A protein and the small-molecule ligand that binds it are described below.
Small molecule (SMILES): CC(=O)N[C@H]1[C@H](O[C@H]2[C@H](O)[C@@H](NC(C)=O)CO[C@@H]2CO)O[C@H](CO)[C@@H](O[C@@H]2O[C@H](CO)[C@@H](O)[C@H](O)[C@@H]2O)[C@@H]1O

Sequence of chain 1.E:
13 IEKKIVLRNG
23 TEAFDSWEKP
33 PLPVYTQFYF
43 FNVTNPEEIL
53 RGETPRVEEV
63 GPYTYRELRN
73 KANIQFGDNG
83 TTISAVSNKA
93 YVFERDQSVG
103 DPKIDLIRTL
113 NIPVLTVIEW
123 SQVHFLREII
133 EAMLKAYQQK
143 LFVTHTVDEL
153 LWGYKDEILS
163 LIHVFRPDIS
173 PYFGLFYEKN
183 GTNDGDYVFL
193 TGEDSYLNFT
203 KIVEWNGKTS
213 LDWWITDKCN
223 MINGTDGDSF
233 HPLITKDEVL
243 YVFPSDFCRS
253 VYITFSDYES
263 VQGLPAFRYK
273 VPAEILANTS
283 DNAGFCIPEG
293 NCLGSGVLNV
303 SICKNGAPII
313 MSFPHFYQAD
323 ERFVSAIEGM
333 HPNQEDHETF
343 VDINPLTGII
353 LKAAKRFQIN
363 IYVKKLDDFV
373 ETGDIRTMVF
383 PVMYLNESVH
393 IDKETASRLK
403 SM

Binding-site contacts:
Ligand atom O6 contacts residue TYR243 of chain 1.E at 4.0 Å.
Ligand atom C1 contacts residue LYS220 of chain 1.E at 4.0 Å.
Ligand atom C3 contacts residue MET223 of chain 1.E at 3.7 Å (hydrophobic).
Ligand atom N2 contacts residue ASN225 of chain 1.E at 3.0 Å (h-bond).
Ligand atom C6 contacts residue LYS220 of chain 1.E at 4.0 Å.
Ligand atom O5 contacts residue ASN225 of chain 1.E at 2.3 Å (h-bond).
Ligand atom C8 contacts residue ARG251 of chain 1.E at 3.5 Å.
Ligand atom O7 contacts residue ARG251 of chain 1.E at 4.3 Å.
Ligand atom O7 contacts residue MET223 of chain 1.E at 3.5 Å.
Ligand atom C5 contacts residue LYS220 of chain 1.E at 4.0 Å.
Ligand atom N2 contacts residue LYS220 of chain 1.E at 4.1 Å.
Ligand atom O3 contacts residue ASP283 of chain 1.E at 4.3 Å.
Ligand atom O6 contacts residue ASP283 of chain 1.E at 3.8 Å.
Ligand atom O7 contacts residue SER252 of chain 1.E at 2.9 Å (h-bond).
Ligand atom O3 contacts residue LYS220 of chain 1.E at 3.8 Å.
Ligand atom O7 contacts residue ASN225 of chain 1.E at 2.9 Å (h-bond).
Ligand atom O5 contacts residue LYS220 of chain 1.E at 3.4 Å.
Ligand atom C8 contacts residue MET223 of chain 1.E at 3.3 Å (hydrophobic).
Ligand atom N2 contacts residue MET223 of chain 1.E at 3.8 Å.
Ligand atom C7 contacts residue ARG251 of chain 1.E at 4.0 Å.
Ligand atom C3 contacts residue ASN225 of chain 1.E at 3.8 Å.
Ligand atom C3 contacts residue LYS220 of chain 1.E at 4.1 Å.
Ligand atom O7 contacts residue LYS220 of chain 1.E at 4.0 Å.
Ligand atom C5 contacts residue MET223 of chain 1.E at 4.0 Å (hydrophobic).
Ligand atom C2 contacts residue ASP283 of chain 1.E at 3.8 Å.
Ligand atom O4 contacts residue LYS220 of chain 1.E at 4.2 Å.
Ligand atom C7 contacts residue MET223 of chain 1.E at 3.6 Å (hydrophobic).
Ligand atom C1 contacts residue ASN225 of chain 1.E at 1.4 Å.
Ligand atom C4 contacts residue ASN225 of chain 1.E at 4.2 Å.
Ligand atom C4 contacts residue LYS220 of chain 1.E at 3.4 Å.
Ligand atom C1 contacts residue LYS220 of chain 1.E at 4.2 Å.
Ligand atom C5 contacts residue ASN225 of chain 1.E at 3.6 Å.
Ligand atom C6 contacts residue ASP283 of chain 1.E at 3.8 Å.
Ligand atom C7 contacts residue SER252 of chain 1.E at 3.5 Å.
Ligand atom C4 contacts residue MET223 of chain 1.E at 4.0 Å (hydrophobic).
Ligand atom C7 contacts residue ASN225 of chain 1.E at 3.1 Å.
Ligand atom O4 contacts residue MET223 of chain 1.E at 3.7 Å.
Ligand atom C2 contacts residue ASN225 of chain 1.E at 2.5 Å.
Ligand atom C8 contacts residue SER252 of chain 1.E at 3.4 Å.
Ligand atom C2 contacts residue LYS220 of chain 1.E at 3.7 Å.